This protein binds this small molecule.
Small molecule (SMILES): CC(=O)N[C@@H]1[C@@H](O)[C@H](O)[C@@H](CO)O[C@H]1O

Sequence of chain 5.E:
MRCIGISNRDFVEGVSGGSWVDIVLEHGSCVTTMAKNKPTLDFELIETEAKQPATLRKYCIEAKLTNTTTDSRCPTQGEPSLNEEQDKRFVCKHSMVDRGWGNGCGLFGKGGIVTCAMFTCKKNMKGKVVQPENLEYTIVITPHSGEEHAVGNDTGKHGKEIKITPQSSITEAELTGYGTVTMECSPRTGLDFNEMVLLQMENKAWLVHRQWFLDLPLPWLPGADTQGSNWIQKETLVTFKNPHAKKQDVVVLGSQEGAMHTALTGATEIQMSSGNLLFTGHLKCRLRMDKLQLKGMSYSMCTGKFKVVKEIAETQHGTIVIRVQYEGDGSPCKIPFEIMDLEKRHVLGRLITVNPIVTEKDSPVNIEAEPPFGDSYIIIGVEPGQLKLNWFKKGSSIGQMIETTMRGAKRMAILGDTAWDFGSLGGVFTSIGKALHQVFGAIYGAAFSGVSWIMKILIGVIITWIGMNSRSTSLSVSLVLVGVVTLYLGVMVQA

Binding-site contacts:
Ligand atom O5 contacts residue ASN67 of chain 5.E at 2.4 Å (h-bond).
Ligand atom C1 contacts residue ASN67 of chain 5.E at 1.4 Å.
Ligand atom C8 contacts residue MET118 of chain 5.E at 4.1 Å (hydrophobic).
Ligand atom C3 contacts residue ASN67 of chain 5.E at 3.6 Å.
Ligand atom C7 contacts residue ASN67 of chain 5.E at 3.8 Å.
Ligand atom O7 contacts residue MET118 of chain 5.E at 3.5 Å.
Ligand atom O7 contacts residue ARG89 of chain 5.E at 4.2 Å.
Ligand atom C8 contacts residue PHE90 of chain 5.E at 4.4 Å (hydrophobic).
Ligand atom C4 contacts residue ASN67 of chain 5.E at 4.2 Å.
Ligand atom C2 contacts residue ASN67 of chain 5.E at 2.4 Å.
Ligand atom C8 contacts residue ASN67 of chain 5.E at 3.6 Å.
Ligand atom O3 contacts residue ASN67 of chain 5.E at 3.8 Å.
Ligand atom C5 contacts residue ASN67 of chain 5.E at 3.7 Å.
Ligand atom N2 contacts residue ASN67 of chain 5.E at 3.3 Å (h-bond).
Ligand atom O7 contacts residue ASN67 of chain 5.E at 4.5 Å.
Ligand atom C7 contacts residue MET118 of chain 5.E at 3.8 Å (hydrophobic).